Sequence of chain 1.C:
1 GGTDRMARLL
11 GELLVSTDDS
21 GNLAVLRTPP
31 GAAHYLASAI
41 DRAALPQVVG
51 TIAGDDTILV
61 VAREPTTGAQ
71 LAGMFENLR

Binding-site contacts:
Ligand atom O contacts residue GLY54 of chain 1.B at 3.5 Å.
Ligand atom CD contacts residue SER38 of chain 1.C at 3.8 Å.
Ligand atom CZ contacts residue HIS34 of chain 1.C at 3.8 Å.
Ligand atom OXT contacts residue ALA53 of chain 1.C at 2.9 Å (h-bond).
Ligand atom OXT contacts residue ASP55 of chain 1.B at 3.5 Å (salt-bridge).
Ligand atom C contacts residue ILE52 of chain 1.C at 3.9 Å (hydrophobic).
Ligand atom CG contacts residue ASP56 of chain 1.B at 4.0 Å.
Ligand atom CB contacts residue THR51 of chain 1.C at 3.8 Å.
Ligand atom CA contacts residue THR51 of chain 1.C at 3.2 Å.
Ligand atom C contacts residue GLY54 of chain 1.B at 3.9 Å.
Ligand atom OXT contacts residue ILE52 of chain 1.C at 3.6 Å.
Ligand atom NE contacts residue SER38 of chain 1.C at 3.9 Å.
Ligand atom O contacts residue ASP55 of chain 1.B at 2.8 Å (salt-bridge).
Ligand atom C contacts residue HIS34 of chain 1.C at 3.7 Å.
Ligand atom N contacts residue ASP56 of chain 1.B at 3.0 Å (salt-bridge).
Ligand atom O contacts residue THR51 of chain 1.C at 4.0 Å.
Ligand atom CD contacts residue HIS34 of chain 1.C at 3.5 Å.
Ligand atom CZ contacts residue ASP55 of chain 1.B at 3.9 Å.
Ligand atom CB contacts residue ASP41 of chain 1.C at 3.4 Å.
Ligand atom C contacts residue ALA53 of chain 1.C at 3.8 Å (hydrophobic).
Ligand atom N contacts residue THR51 of chain 1.C at 2.9 Å (h-bond).
Ligand atom NH2 contacts residue HIS34 of chain 1.C at 2.7 Å.
Ligand atom NH1 contacts residue ASP55 of chain 1.B at 3.6 Å.
Ligand atom CA contacts residue ASP41 of chain 1.C at 3.6 Å.
Ligand atom C contacts residue THR51 of chain 1.C at 3.6 Å.
Ligand atom CB contacts residue HIS34 of chain 1.C at 3.8 Å.
Ligand atom N contacts residue THR57 of chain 1.B at 3.2 Å (h-bond).
Ligand atom CA contacts residue ALA53 of chain 1.C at 4.0 Å (hydrophobic).
Ligand atom O contacts residue ASP56 of chain 1.B at 3.1 Å (salt-bridge).
Ligand atom NH2 contacts residue ASP55 of chain 1.B at 3.7 Å.
Ligand atom CB contacts residue ALA37 of chain 1.C at 3.6 Å (hydrophobic).
Ligand atom OXT contacts residue HIS34 of chain 1.C at 3.0 Å (h-bond).
Ligand atom O contacts residue THR57 of chain 1.B at 3.5 Å (h-bond).
Ligand atom C contacts residue ASP55 of chain 1.B at 3.5 Å.
Ligand atom N contacts residue ASP41 of chain 1.C at 2.8 Å (salt-bridge).
Ligand atom CA contacts residue ASP56 of chain 1.B at 4.1 Å.
Ligand atom CG contacts residue HIS34 of chain 1.C at 3.6 Å.
Ligand atom CA contacts residue ILE52 of chain 1.C at 4.0 Å (hydrophobic).
Ligand atom CG contacts residue ASP41 of chain 1.C at 3.8 Å.
Ligand atom OXT contacts residue GLY54 of chain 1.B at 3.4 Å.

The small molecule below binds the protein below.
Small molecule (SMILES): NC(=[NH2+])NCCC[C@H](N)C(=O)O

Sequence of chain 1.B:
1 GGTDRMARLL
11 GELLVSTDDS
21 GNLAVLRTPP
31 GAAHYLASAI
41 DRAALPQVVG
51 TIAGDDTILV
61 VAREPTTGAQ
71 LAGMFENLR